Binding-site contacts:
Ligand atom C6 contacts residue LYS318 of chain 1.A at 3.7 Å.
Ligand atom O5 contacts residue ASN315 of chain 1.A at 2.4 Å (h-bond).
Ligand atom C8 contacts residue ASN315 of chain 1.A at 4.4 Å.
Ligand atom C4 contacts residue ASN315 of chain 1.A at 4.2 Å.
Ligand atom C2 contacts residue THR317 of chain 1.A at 4.3 Å.
Ligand atom C7 contacts residue ASN315 of chain 1.A at 3.6 Å.
Ligand atom O6 contacts residue THR317 of chain 1.A at 4.5 Å.
Ligand atom C2 contacts residue ASN315 of chain 1.A at 2.4 Å.
Ligand atom C3 contacts residue ASN315 of chain 1.A at 3.7 Å.
Ligand atom C5 contacts residue LYS318 of chain 1.A at 4.0 Å.
Ligand atom C5 contacts residue ASN315 of chain 1.A at 3.6 Å.
Ligand atom C8 contacts residue LYS210 of chain 1.A at 3.7 Å.
Ligand atom O5 contacts residue LYS318 of chain 1.A at 3.2 Å.
Ligand atom C1 contacts residue THR317 of chain 1.A at 3.0 Å.
Ligand atom O7 contacts residue ASN315 of chain 1.A at 4.1 Å.
Ligand atom N2 contacts residue ASN315 of chain 1.A at 2.9 Å (h-bond).
Ligand atom C5 contacts residue THR317 of chain 1.A at 2.8 Å.
Ligand atom C7 contacts residue LYS210 of chain 1.A at 3.8 Å.
Ligand atom C1 contacts residue ASN315 of chain 1.A at 1.4 Å.
Ligand atom O4 contacts residue THR317 of chain 1.A at 4.4 Å.
Ligand atom O6 contacts residue LYS318 of chain 1.A at 2.8 Å.
Ligand atom C4 contacts residue THR317 of chain 1.A at 4.1 Å.
Ligand atom O5 contacts residue THR317 of chain 1.A at 2.9 Å (h-bond).
Ligand atom C6 contacts residue THR317 of chain 1.A at 3.3 Å.
Ligand atom O7 contacts residue LYS210 of chain 1.A at 3.8 Å.
Ligand atom C1 contacts residue LYS318 of chain 1.A at 4.3 Å.

Sequence of chain 1.A:
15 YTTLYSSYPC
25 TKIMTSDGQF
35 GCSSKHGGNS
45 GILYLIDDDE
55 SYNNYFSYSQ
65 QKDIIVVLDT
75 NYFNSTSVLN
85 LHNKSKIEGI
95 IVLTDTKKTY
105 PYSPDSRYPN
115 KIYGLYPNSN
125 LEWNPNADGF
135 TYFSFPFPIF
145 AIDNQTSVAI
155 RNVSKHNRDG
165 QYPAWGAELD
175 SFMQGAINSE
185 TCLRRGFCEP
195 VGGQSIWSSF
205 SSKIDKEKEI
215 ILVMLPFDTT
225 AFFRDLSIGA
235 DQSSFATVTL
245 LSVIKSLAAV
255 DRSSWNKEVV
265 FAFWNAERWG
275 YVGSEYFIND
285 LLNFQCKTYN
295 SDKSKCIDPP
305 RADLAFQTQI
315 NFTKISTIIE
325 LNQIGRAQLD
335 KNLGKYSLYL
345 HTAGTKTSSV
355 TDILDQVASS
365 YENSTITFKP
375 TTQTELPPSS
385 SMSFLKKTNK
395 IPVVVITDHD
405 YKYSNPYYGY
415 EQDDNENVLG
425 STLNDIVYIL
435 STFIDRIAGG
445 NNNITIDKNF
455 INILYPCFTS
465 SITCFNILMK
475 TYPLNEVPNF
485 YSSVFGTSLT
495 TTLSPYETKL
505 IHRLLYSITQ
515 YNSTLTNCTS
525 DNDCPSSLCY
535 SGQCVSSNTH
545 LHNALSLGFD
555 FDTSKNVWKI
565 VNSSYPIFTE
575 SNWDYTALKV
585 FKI

This small molecule binds to this protein.
Small molecule (SMILES): CC(=O)N[C@H]1[C@H](O[C@H]2[C@H](O)[C@@H](NC(C)=O)CO[C@@H]2CO)O[C@H](CO)[C@@H](O)[C@@H]1O